This small molecule binds to this protein.
Small molecule (SMILES): CC(=O)N[C@@H]1[C@@H](O)[C@H](O)[C@@H](CO)O[C@H]1O

Binding-site contacts:
Ligand atom C3 contacts residue GLY336 of chain 1.A at 4.4 Å.
Ligand atom O3 contacts residue GLY336 of chain 1.A at 4.5 Å.
Ligand atom C4 contacts residue ASN350 of chain 1.A at 4.3 Å.
Ligand atom C8 contacts residue ASN273 of chain 1.A at 4.3 Å.
Ligand atom C7 contacts residue GLY336 of chain 1.A at 4.2 Å.
Ligand atom C7 contacts residue THR335 of chain 1.A at 3.3 Å.
Ligand atom N2 contacts residue THR335 of chain 1.A at 3.3 Å (h-bond).
Ligand atom C1 contacts residue ASN350 of chain 1.A at 1.4 Å.
Ligand atom O5 contacts residue ASN350 of chain 1.A at 2.4 Å (h-bond).
Ligand atom C5 contacts residue ASN350 of chain 1.A at 3.7 Å.
Ligand atom C7 contacts residue VAL334 of chain 1.A at 4.3 Å (hydrophobic).
Ligand atom O7 contacts residue GLY336 of chain 1.A at 4.4 Å.
Ligand atom C3 contacts residue ASN350 of chain 1.A at 3.8 Å.
Ligand atom C7 contacts residue ASN350 of chain 1.A at 3.5 Å.
Ligand atom O7 contacts residue VAL334 of chain 1.A at 3.7 Å.
Ligand atom O6 contacts residue NAG1 of chain 1.K at 3.9 Å.
Ligand atom C6 contacts residue NAG1 of chain 1.K at 3.4 Å.
Ligand atom C2 contacts residue GLY336 of chain 1.A at 4.5 Å.
Ligand atom O7 contacts residue THR335 of chain 1.A at 3.9 Å.
Ligand atom N2 contacts residue ASN350 of chain 1.A at 2.8 Å (h-bond).
Ligand atom C8 contacts residue ILE272 of chain 1.A at 3.8 Å (hydrophobic).
Ligand atom C8 contacts residue THR335 of chain 1.A at 3.4 Å.
Ligand atom C2 contacts residue ASN350 of chain 1.A at 2.4 Å.
Ligand atom N2 contacts residue GLY336 of chain 1.A at 3.5 Å.
Ligand atom C8 contacts residue ASN350 of chain 1.A at 3.4 Å.

Sequence of chain 1.A:
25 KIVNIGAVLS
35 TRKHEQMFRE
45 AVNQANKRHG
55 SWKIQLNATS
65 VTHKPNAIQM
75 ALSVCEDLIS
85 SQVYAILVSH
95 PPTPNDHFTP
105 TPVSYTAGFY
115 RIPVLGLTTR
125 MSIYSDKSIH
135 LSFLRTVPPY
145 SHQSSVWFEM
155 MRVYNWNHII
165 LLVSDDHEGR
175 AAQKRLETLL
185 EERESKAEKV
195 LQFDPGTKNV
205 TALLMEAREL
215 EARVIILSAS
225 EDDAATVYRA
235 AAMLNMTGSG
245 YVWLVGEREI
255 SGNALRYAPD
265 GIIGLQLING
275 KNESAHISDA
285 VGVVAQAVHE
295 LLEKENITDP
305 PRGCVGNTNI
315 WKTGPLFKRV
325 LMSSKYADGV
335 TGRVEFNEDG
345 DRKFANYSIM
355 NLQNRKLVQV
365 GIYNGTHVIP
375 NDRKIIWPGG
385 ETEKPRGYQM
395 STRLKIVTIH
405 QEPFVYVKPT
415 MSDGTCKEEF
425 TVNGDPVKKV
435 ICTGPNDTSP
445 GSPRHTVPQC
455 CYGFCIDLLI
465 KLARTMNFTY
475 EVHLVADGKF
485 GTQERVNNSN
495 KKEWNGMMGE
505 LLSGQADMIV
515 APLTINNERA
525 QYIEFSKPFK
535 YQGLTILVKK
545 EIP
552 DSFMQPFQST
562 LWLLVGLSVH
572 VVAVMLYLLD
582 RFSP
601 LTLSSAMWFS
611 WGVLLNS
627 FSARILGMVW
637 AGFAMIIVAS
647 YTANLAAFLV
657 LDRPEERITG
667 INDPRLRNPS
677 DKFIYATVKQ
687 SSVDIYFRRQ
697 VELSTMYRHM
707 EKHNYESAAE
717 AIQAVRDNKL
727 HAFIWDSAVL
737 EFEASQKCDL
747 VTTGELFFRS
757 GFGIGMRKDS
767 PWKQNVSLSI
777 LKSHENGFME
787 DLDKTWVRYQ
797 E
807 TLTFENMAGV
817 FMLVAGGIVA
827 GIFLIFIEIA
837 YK